Sequence of chain 1.D:
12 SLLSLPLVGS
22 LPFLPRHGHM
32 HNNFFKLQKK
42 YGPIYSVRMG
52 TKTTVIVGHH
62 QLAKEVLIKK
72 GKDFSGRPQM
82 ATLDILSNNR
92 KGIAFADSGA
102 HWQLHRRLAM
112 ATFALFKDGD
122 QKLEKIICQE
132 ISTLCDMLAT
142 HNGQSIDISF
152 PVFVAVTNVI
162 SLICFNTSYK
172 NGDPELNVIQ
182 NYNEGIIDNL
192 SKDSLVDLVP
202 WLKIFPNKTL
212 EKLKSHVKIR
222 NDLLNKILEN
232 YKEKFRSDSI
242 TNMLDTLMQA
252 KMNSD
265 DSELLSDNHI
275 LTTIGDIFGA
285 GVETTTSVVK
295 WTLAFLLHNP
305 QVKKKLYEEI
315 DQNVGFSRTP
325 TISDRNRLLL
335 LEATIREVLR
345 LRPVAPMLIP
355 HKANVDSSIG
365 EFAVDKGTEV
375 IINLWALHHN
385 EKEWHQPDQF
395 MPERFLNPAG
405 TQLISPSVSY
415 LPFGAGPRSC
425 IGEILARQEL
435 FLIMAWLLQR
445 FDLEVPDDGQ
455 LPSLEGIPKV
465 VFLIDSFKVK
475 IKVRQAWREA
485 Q

Binding-site contacts:
Ligand atom C7 contacts residue ALA284 of chain 1.D at 3.8 Å (hydrophobic).
Ligand atom O3 contacts residue ASN184 of chain 1.D at 2.7 Å (h-bond).
Ligand atom C25 contacts residue VAL465 of chain 1.D at 4.1 Å (hydrophobic).
Ligand atom C18 contacts residue PHE96 of chain 1.D at 3.2 Å (hydrophobic).
Ligand atom C14 contacts residue ASP280 of chain 1.D at 3.9 Å.
Ligand atom C16 contacts residue ALA284 of chain 1.D at 3.5 Å (hydrophobic).
Ligand atom C9 contacts residue GLY283 of chain 1.D at 4.0 Å.
Ligand atom C20 contacts residue ALA284 of chain 1.D at 4.0 Å (hydrophobic).
Ligand atom C19 contacts residue ILE187 of chain 1.D at 3.8 Å (hydrophobic).
Ligand atom C21 contacts residue ALA284 of chain 1.D at 3.8 Å (hydrophobic).
Ligand atom C6 contacts residue GLY283 of chain 1.D at 3.6 Å.
Ligand atom C16 contacts residue ALA95 of chain 1.D at 3.8 Å (hydrophobic).
Ligand atom C5 contacts residue GLY283 of chain 1.D at 4.0 Å.
Ligand atom N22 contacts residue THR288 of chain 1.D at 3.8 Å.
Ligand atom C4 contacts residue LEU87 of chain 1.D at 3.8 Å (hydrophobic).
Ligand atom C23 contacts residue VAL348 of chain 1.D at 4.0 Å (hydrophobic).
Ligand atom C3 contacts residue ASN184 of chain 1.D at 3.3 Å.
Ligand atom C6 contacts residue GLY279 of chain 1.D at 3.1 Å.
Ligand atom C21 contacts residue HEM1 of chain 1.K at 3.4 Å.
Ligand atom C2 contacts residue ASN184 of chain 1.D at 3.8 Å.
Ligand atom C6 contacts residue ARG221 of chain 1.D at 4.1 Å.
Ligand atom C24 contacts residue VAL465 of chain 1.D at 3.9 Å (hydrophobic).
Ligand atom C2 contacts residue ILE188 of chain 1.D at 4.0 Å (hydrophobic).
Ligand atom C17 contacts residue ALA284 of chain 1.D at 3.8 Å (hydrophobic).
Ligand atom C23 contacts residue THR288 of chain 1.D at 3.8 Å.
Ligand atom C24 contacts residue THR288 of chain 1.D at 4.1 Å.
Ligand atom C2 contacts residue ILE187 of chain 1.D at 4.0 Å (hydrophobic).
Ligand atom C19 contacts residue LEU87 of chain 1.D at 3.4 Å (hydrophobic).
Ligand atom C4 contacts residue ARG221 of chain 1.D at 4.0 Å.
Ligand atom C7 contacts residue ASP280 of chain 1.D at 3.5 Å.
Ligand atom C15 contacts residue ASP280 of chain 1.D at 3.8 Å.
Ligand atom C7 contacts residue GLY279 of chain 1.D at 3.5 Å.
Ligand atom C7 contacts residue GLY283 of chain 1.D at 3.6 Å.
Ligand atom C15 contacts residue ALA95 of chain 1.D at 3.9 Å (hydrophobic).
Ligand atom C14 contacts residue ALA284 of chain 1.D at 3.9 Å (hydrophobic).
Ligand atom C23 contacts residue HEM1 of chain 1.K at 3.7 Å.
Ligand atom N22 contacts residue HEM1 of chain 1.K at 2.7 Å.
Ligand atom O3 contacts residue ILE187 of chain 1.D at 3.4 Å.
Ligand atom C18 contacts residue VAL464 of chain 1.D at 3.9 Å (hydrophobic).
Ligand atom O3 contacts residue TYR183 of chain 1.D at 3.3 Å.

A small-molecule ligand and the protein it binds are described below.
Small molecule (SMILES): C[C@]12CC[C@H](O)CC1=CC[C@@H]1[C@@H]2CC[C@]2(C)C(c3cccnc3)=CC[C@@H]12